The protein below binds the small molecule below.
Small molecule (SMILES): O=C(O)COc1c(C(=O)O)sc(-c2ccccc2)c1Br

Sequence of chain 1.A:
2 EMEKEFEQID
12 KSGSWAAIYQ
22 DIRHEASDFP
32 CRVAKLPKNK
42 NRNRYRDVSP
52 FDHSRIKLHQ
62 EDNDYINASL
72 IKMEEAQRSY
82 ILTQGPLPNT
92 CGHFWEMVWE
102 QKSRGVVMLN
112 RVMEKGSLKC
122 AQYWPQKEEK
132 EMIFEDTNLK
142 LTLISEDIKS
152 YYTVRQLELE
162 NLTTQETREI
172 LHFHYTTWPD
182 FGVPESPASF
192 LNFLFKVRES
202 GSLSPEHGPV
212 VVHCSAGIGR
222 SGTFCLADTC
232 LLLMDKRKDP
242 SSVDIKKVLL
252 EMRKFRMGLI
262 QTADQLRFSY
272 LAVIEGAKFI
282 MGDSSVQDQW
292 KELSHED

Binding-site contacts:
Ligand atom C11 contacts residue LYS120 of chain 1.A at 3.2 Å.
Ligand atom O4 contacts residue ASP181 of chain 1.A at 3.9 Å.
Ligand atom O4 contacts residue ARG221 of chain 1.A at 3.7 Å.
Ligand atom O5 contacts residue GLY220 of chain 1.A at 3.5 Å.
Ligand atom C13 contacts residue GLN266 of chain 1.A at 4.1 Å.
Ligand atom O2 contacts residue ASP181 of chain 1.A at 3.8 Å.
Ligand atom C1 contacts residue VAL49 of chain 1.A at 4.0 Å (hydrophobic).
Ligand atom C9 contacts residue ALA217 of chain 1.A at 4.0 Å (hydrophobic).
Ligand atom C10 contacts residue TYR46 of chain 1.A at 4.0 Å (hydrophobic).
Ligand atom O2 contacts residue ARG221 of chain 1.A at 3.5 Å (salt-bridge).
Ligand atom C3 contacts residue VAL49 of chain 1.A at 3.7 Å (hydrophobic).
Ligand atom C13 contacts residue PHE182 of chain 1.A at 3.6 Å (hydrophobic).
Ligand atom C3 contacts residue TYR46 of chain 1.A at 3.9 Å (hydrophobic).
Ligand atom C13 contacts residue GLY220 of chain 1.A at 3.8 Å.
Ligand atom S1 contacts residue PHE182 of chain 1.A at 4.0 Å.
Ligand atom C13 contacts residue ARG221 of chain 1.A at 3.7 Å.
Ligand atom O5 contacts residue ARG221 of chain 1.A at 3.0 Å (salt-bridge).
Ligand atom BR1 contacts residue ALA217 of chain 1.A at 4.0 Å.
Ligand atom BR1 contacts residue GLN262 of chain 1.A at 3.0 Å.
Ligand atom C11 contacts residue PHE182 of chain 1.A at 4.1 Å (hydrophobic).
Ligand atom O4 contacts residue PHE182 of chain 1.A at 2.8 Å (h-bond).
Ligand atom O5 contacts residue CYS215 of chain 1.A at 3.7 Å.
Ligand atom C8 contacts residue PHE182 of chain 1.A at 3.6 Å (hydrophobic).
Ligand atom C2 contacts residue VAL49 of chain 1.A at 3.5 Å (hydrophobic).
Ligand atom C11 contacts residue TYR46 of chain 1.A at 3.6 Å (hydrophobic).
Ligand atom O2 contacts residue SER216 of chain 1.A at 3.4 Å.
Ligand atom BR1 contacts residue ILE219 of chain 1.A at 3.5 Å.
Ligand atom C12 contacts residue PHE182 of chain 1.A at 3.8 Å (hydrophobic).
Ligand atom S1 contacts residue TYR46 of chain 1.A at 3.8 Å.
Ligand atom O1 contacts residue LYS120 of chain 1.A at 2.7 Å (salt-bridge).
Ligand atom C9 contacts residue PHE182 of chain 1.A at 3.7 Å (hydrophobic).
Ligand atom C8 contacts residue ALA217 of chain 1.A at 3.7 Å (hydrophobic).
Ligand atom O4 contacts residue GLY220 of chain 1.A at 4.0 Å.
Ligand atom C5 contacts residue GLN262 of chain 1.A at 3.8 Å.
Ligand atom C11 contacts residue SER216 of chain 1.A at 4.0 Å.
Ligand atom O1 contacts residue TYR46 of chain 1.A at 3.4 Å (h-bond).
Ligand atom C7 contacts residue PHE182 of chain 1.A at 3.7 Å (hydrophobic).
Ligand atom O4 contacts residue GLN266 of chain 1.A at 3.0 Å (h-bond).
Ligand atom C10 contacts residue PHE182 of chain 1.A at 3.7 Å (hydrophobic).
Ligand atom O2 contacts residue LYS120 of chain 1.A at 3.1 Å (salt-bridge).